Binding-site contacts:
Ligand atom C10 contacts residue GLY421 of chain 4.A at 3.5 Å.
Ligand atom C13 contacts residue GLY422 of chain 4.A at 3.3 Å.
Ligand atom C13 contacts residue ARG469 of chain 4.A at 3.3 Å.
Ligand atom C04 contacts residue LEU603 of chain 4.A at 3.5 Å (hydrophobic).
Ligand atom C05 contacts residue THR599 of chain 4.A at 3.9 Å.
Ligand atom C12 contacts residue ARG469 of chain 4.A at 3.9 Å.
Ligand atom C07 contacts residue ARG469 of chain 4.A at 3.2 Å.
Ligand atom O14 contacts residue HIS425 of chain 4.A at 3.2 Å.
Ligand atom BR1 contacts residue ALA598 of chain 4.A at 3.7 Å.
Ligand atom C09 contacts residue MET602 of chain 4.A at 3.6 Å (hydrophobic).
Ligand atom C06 contacts residue THR599 of chain 4.A at 3.9 Å.
Ligand atom BR1 contacts residue VAL296 of chain 4.A at 3.8 Å.
Ligand atom C06 contacts residue ARG469 of chain 4.A at 3.9 Å.
Ligand atom C09 contacts residue GLY421 of chain 4.A at 3.9 Å.
Ligand atom C15 contacts residue GLY422 of chain 4.A at 4.3 Å.
Ligand atom N17 contacts residue HIS425 of chain 4.A at 3.5 Å.
Ligand atom C13 contacts residue GLY421 of chain 4.A at 2.3 Å.
Ligand atom C16 contacts residue GLU402 of chain 4.A at 3.4 Å.
Ligand atom C08 contacts residue GLY421 of chain 4.A at 3.5 Å.
Ligand atom C12 contacts residue GLY422 of chain 4.A at 3.5 Å.
Ligand atom C15 contacts residue HIS425 of chain 4.A at 3.4 Å.
Ligand atom B01 contacts residue ARG469 of chain 4.A at 4.2 Å.
Ligand atom C11 contacts residue ALA598 of chain 4.A at 4.2 Å (hydrophobic).
Ligand atom C12 contacts residue GLY421 of chain 4.A at 1.4 Å.
Ligand atom N17 contacts residue GLU402 of chain 4.A at 2.5 Å (salt-bridge).
Ligand atom C11 contacts residue GLY421 of chain 4.A at 2.4 Å.
Ligand atom C07 contacts residue THR599 of chain 4.A at 4.2 Å.
Ligand atom C16 contacts residue HIS425 of chain 4.A at 3.8 Å.
Ligand atom C10 contacts residue MET602 of chain 4.A at 3.5 Å (hydrophobic).
Ligand atom C07 contacts residue HIS425 of chain 4.A at 4.1 Å.
Ligand atom C05 contacts residue PHE328 of chain 4.A at 4.2 Å (hydrophobic).
Ligand atom C04 contacts residue THR599 of chain 4.A at 4.3 Å.
Ligand atom BR1 contacts residue GLY421 of chain 4.A at 3.2 Å.
Ligand atom C06 contacts residue PHE328 of chain 4.A at 3.5 Å (hydrophobic).
Ligand atom C05 contacts residue LEU603 of chain 4.A at 3.6 Å (hydrophobic).
Ligand atom C04 contacts residue MET602 of chain 4.A at 4.1 Å (hydrophobic).
Ligand atom C05 contacts residue LEU331 of chain 4.A at 4.3 Å (hydrophobic).
Ligand atom C08 contacts residue ARG469 of chain 4.A at 4.3 Å.
Ligand atom C02 contacts residue ARG469 of chain 4.A at 4.0 Å.
Ligand atom C03 contacts residue MET602 of chain 4.A at 3.8 Å (hydrophobic).

Sequence of chain 4.A:
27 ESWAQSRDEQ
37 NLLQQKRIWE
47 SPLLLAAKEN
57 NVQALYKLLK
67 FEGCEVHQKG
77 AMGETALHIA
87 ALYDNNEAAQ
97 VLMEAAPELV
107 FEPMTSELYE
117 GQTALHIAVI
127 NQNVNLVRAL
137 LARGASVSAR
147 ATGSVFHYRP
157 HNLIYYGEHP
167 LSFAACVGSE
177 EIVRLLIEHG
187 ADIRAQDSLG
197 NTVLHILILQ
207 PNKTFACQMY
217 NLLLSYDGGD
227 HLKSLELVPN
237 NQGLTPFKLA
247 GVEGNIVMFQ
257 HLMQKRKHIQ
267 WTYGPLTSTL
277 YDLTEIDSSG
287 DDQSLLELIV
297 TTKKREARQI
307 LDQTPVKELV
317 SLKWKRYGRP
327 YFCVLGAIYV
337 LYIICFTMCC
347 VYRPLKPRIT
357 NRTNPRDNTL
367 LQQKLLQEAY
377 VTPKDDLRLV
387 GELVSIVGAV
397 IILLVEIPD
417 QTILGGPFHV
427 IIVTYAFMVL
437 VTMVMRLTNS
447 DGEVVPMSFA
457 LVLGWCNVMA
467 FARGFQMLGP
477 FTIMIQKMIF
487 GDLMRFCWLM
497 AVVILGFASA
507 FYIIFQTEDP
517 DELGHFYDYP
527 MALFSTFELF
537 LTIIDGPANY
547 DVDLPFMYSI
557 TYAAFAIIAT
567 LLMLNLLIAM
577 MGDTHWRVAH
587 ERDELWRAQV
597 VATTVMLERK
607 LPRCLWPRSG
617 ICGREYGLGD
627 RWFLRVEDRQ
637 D

The small molecule below binds the protein below.
Small molecule (SMILES): NCCOB(c1ccccc1)c1ccc(Br)cc1